Binding-site contacts:
Ligand atom C25 contacts residue ARG62 of chain 1.D at 3.3 Å.
Ligand atom N58 contacts residue GLN90 of chain 1.D at 3.5 Å (h-bond).
Ligand atom C28 contacts residue GLN90 of chain 1.D at 3.4 Å.
Ligand atom C17 contacts residue HIS66 of chain 1.D at 3.6 Å.
Ligand atom F13 contacts residue THR199 of chain 1.D at 3.7 Å.
Ligand atom C21 contacts residue ASN64 of chain 1.D at 3.7 Å.
Ligand atom F15 contacts residue GLN69 of chain 1.D at 3.3 Å.
Ligand atom O27 contacts residue ARG62 of chain 1.D at 2.6 Å (salt-bridge).
Ligand atom C29 contacts residue VAL119 of chain 1.D at 3.7 Å (hydrophobic).
Ligand atom O5 contacts residue HIS92 of chain 1.D at 3.1 Å.
Ligand atom S4 contacts residue ZN1 of chain 1.K at 3.1 Å.
Ligand atom O26 contacts residue ARG62 of chain 1.D at 3.6 Å (salt-bridge).
Ligand atom C12 contacts residue ZN1 of chain 1.K at 3.6 Å.
Ligand atom F14 contacts residue THR199 of chain 1.D at 3.8 Å.
Ligand atom N1 contacts residue HIS92 of chain 1.D at 3.3 Å (h-bond).
Ligand atom O6 contacts residue THR198 of chain 1.D at 3.0 Å (h-bond).
Ligand atom O5 contacts residue ZN1 of chain 1.K at 3.5 Å.
Ligand atom N1 contacts residue THR198 of chain 1.D at 2.8 Å (h-bond).
Ligand atom O6 contacts residue LEU197 of chain 1.D at 3.5 Å.
Ligand atom N1 contacts residue HIS94 of chain 1.D at 3.6 Å (h-bond).
Ligand atom O27 contacts residue ASN64 of chain 1.D at 3.8 Å.
Ligand atom C12 contacts residue THR199 of chain 1.D at 3.5 Å.
Ligand atom C7 contacts residue ZN1 of chain 1.K at 3.5 Å.
Ligand atom C20 contacts residue ASN64 of chain 1.D at 3.7 Å.
Ligand atom F13 contacts residue ZN1 of chain 1.K at 3.4 Å.
Ligand atom F15 contacts residue GLN90 of chain 1.D at 3.3 Å.
Ligand atom C11 contacts residue THR199 of chain 1.D at 3.6 Å.
Ligand atom N58 contacts residue HIS92 of chain 1.D at 3.5 Å.
Ligand atom F13 contacts residue HIS94 of chain 1.D at 3.1 Å.
Ligand atom S16 contacts residue ASN64 of chain 1.D at 3.5 Å (h-bond).
Ligand atom C22 contacts residue ASN64 of chain 1.D at 3.7 Å.
Ligand atom C7 contacts residue HIS92 of chain 1.D at 3.3 Å.
Ligand atom C29 contacts residue GLN90 of chain 1.D at 3.5 Å.
Ligand atom C8 contacts residue HIS92 of chain 1.D at 3.3 Å.
Ligand atom N1 contacts residue HIS117 of chain 1.D at 3.4 Å (h-bond).
Ligand atom S4 contacts residue HIS92 of chain 1.D at 3.5 Å (h-bond).
Ligand atom C12 contacts residue HIS92 of chain 1.D at 3.7 Å.
Ligand atom C7 contacts residue THR199 of chain 1.D at 3.8 Å.
Ligand atom F13 contacts residue THR198 of chain 1.D at 2.7 Å.
Ligand atom N1 contacts residue ZN1 of chain 1.K at 2.1 Å.

Sequence of chain 1.D:
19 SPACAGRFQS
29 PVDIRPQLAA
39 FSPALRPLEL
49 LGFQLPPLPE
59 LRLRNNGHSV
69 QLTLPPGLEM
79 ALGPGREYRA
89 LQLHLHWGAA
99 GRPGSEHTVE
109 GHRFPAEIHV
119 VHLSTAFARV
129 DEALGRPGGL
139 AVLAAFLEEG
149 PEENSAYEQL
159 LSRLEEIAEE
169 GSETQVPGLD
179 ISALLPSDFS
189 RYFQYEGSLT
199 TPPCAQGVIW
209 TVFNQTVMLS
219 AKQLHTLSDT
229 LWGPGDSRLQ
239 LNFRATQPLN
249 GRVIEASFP

The protein below binds the small molecule below.
Small molecule (SMILES): NS(=O)(=O)c1c(F)c(F)c(SCCc2ccc(C(=O)O)cc2)c(F)c1NC1CCCCCCC1